Sequence of chain 1.A:
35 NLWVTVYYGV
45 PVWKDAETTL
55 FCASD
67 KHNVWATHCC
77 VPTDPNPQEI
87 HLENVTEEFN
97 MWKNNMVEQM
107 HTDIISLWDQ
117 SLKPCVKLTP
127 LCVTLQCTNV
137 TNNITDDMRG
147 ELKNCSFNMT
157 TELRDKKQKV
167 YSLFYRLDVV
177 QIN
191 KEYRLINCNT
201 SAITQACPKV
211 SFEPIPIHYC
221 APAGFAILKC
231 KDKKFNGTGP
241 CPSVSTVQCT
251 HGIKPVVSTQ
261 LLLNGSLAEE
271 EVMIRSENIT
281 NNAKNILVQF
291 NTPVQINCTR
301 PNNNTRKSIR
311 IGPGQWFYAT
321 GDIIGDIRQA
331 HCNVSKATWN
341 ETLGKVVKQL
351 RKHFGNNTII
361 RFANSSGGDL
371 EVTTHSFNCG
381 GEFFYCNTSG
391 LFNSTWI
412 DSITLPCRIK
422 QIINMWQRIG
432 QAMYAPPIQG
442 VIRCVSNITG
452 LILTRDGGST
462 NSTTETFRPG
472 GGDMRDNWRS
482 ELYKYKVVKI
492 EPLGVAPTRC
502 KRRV

Binding-site contacts:
Ligand atom N2 contacts residue ASN393 of chain 1.A at 2.9 Å (h-bond).
Ligand atom O5 contacts residue ASN393 of chain 1.A at 2.5 Å (h-bond).
Ligand atom C8 contacts residue NAG1 of chain 1.N at 3.6 Å.
Ligand atom C4 contacts residue ASN393 of chain 1.A at 4.4 Å.
Ligand atom C8 contacts residue NAG2 of chain 1.N at 3.7 Å.
Ligand atom C5 contacts residue ASN393 of chain 1.A at 3.8 Å.
Ligand atom C1 contacts residue ASN393 of chain 1.A at 1.5 Å.
Ligand atom C7 contacts residue ASN393 of chain 1.A at 3.4 Å.
Ligand atom C7 contacts residue NAG2 of chain 1.N at 3.9 Å.
Ligand atom C2 contacts residue ASN393 of chain 1.A at 2.5 Å.
Ligand atom N2 contacts residue NAG2 of chain 1.N at 3.9 Å.
Ligand atom C8 contacts residue ASN393 of chain 1.A at 4.5 Å.
Ligand atom O7 contacts residue ASN393 of chain 1.A at 3.6 Å (h-bond).
Ligand atom C8 contacts residue SER389 of chain 1.A at 4.1 Å.
Ligand atom C3 contacts residue ASN393 of chain 1.A at 3.9 Å.
Ligand atom O3 contacts residue NAG2 of chain 1.N at 3.9 Å.

A small-molecule ligand and the protein it binds are described below.
Small molecule (SMILES): CC(=O)N[C@@H]1[C@@H](O)[C@H](O)[C@@H](CO)O[C@H]1O